Sequence of chain 1.A:
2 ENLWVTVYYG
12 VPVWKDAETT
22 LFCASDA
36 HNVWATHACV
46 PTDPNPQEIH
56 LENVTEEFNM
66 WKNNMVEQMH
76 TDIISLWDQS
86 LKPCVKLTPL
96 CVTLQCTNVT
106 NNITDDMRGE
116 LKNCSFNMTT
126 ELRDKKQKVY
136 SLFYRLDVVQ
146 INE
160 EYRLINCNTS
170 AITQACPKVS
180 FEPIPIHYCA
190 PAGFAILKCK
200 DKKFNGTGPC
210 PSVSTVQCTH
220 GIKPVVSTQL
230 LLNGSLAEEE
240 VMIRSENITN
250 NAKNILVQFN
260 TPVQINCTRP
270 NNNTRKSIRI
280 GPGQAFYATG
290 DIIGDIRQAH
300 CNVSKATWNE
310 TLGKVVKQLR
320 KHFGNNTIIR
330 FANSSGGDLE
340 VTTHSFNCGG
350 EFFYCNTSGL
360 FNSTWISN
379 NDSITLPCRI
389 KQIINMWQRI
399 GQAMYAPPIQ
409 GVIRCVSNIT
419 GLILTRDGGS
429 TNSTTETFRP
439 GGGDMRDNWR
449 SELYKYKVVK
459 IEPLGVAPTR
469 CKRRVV

Binding-site contacts:
Ligand atom O5 contacts residue ASN308 of chain 1.A at 2.1 Å (h-bond).
Ligand atom C6 contacts residue ASN308 of chain 1.A at 4.4 Å.
Ligand atom C4 contacts residue ASN308 of chain 1.A at 4.2 Å.
Ligand atom C2 contacts residue ASN308 of chain 1.A at 2.7 Å.
Ligand atom O6 contacts residue ASN308 of chain 1.A at 4.2 Å.
Ligand atom N2 contacts residue ASN308 of chain 1.A at 3.3 Å (h-bond).
Ligand atom C3 contacts residue ASN308 of chain 1.A at 4.0 Å.
Ligand atom C5 contacts residue ASN308 of chain 1.A at 3.5 Å.
Ligand atom C7 contacts residue ASN308 of chain 1.A at 4.3 Å.
Ligand atom C1 contacts residue ASN308 of chain 1.A at 1.5 Å.

This small molecule binds to this protein.
Small molecule (SMILES): CC(=O)N[C@@H]1[C@@H](O)[C@H](O)[C@@H](CO)O[C@H]1O